A small-molecule ligand and the protein it binds are described below.
Small molecule (SMILES): CN[C@H]1C[C@@H](N)[C@H](O)[C@@H](O[C@@H]2O[C@H](CO)[C@H](O)[C@@H]3O[C@]4(O[C@H]23)O[C@H]([C@@H](N)CO)[C@H](O)[C@H](O)[C@H]4O)[C@@H]1O

Binding-site contacts:
Ligand atom O20 contacts residue PHE49 of chain 1.A at 3.7 Å.
Ligand atom O22 contacts residue AKG1 of chain 1.F at 3.2 Å (h-bond).
Ligand atom C25 contacts residue GLU90 of chain 1.A at 3.8 Å.
Ligand atom O18 contacts residue ASP252 of chain 1.A at 3.7 Å.
Ligand atom C17 contacts residue HIS105 of chain 1.A at 3.4 Å.
Ligand atom C4 contacts residue GLU257 of chain 1.A at 3.7 Å.
Ligand atom O31 contacts residue ARG54 of chain 1.A at 2.8 Å (salt-bridge).
Ligand atom C10 contacts residue GLU257 of chain 1.A at 3.5 Å.
Ligand atom O32 contacts residue GLU90 of chain 1.A at 2.6 Å (salt-bridge).
Ligand atom C5 contacts residue GLU257 of chain 1.A at 3.6 Å.
Ligand atom C26 contacts residue GLU90 of chain 1.A at 3.5 Å.
Ligand atom C15 contacts residue HIS105 of chain 1.A at 3.8 Å.
Ligand atom O31 contacts residue GLU90 of chain 1.A at 2.9 Å (salt-bridge).
Ligand atom N36 contacts residue GLU205 of chain 1.A at 3.3 Å (salt-bridge).
Ligand atom C34 contacts residue ASP252 of chain 1.A at 3.2 Å.
Ligand atom C27 contacts residue TRP235 of chain 1.A at 3.4 Å (hydrophobic).
Ligand atom O35 contacts residue TRP235 of chain 1.A at 2.8 Å (h-bond).
Ligand atom O20 contacts residue GLU257 of chain 1.A at 2.7 Å (salt-bridge).
Ligand atom C33 contacts residue TRP235 of chain 1.A at 3.4 Å (hydrophobic).
Ligand atom O35 contacts residue ASP252 of chain 1.A at 2.6 Å (salt-bridge).
Ligand atom C19 contacts residue LEU102 of chain 1.A at 3.5 Å (hydrophobic).
Ligand atom C19 contacts residue PHE49 of chain 1.A at 3.7 Å (hydrophobic).
Ligand atom C34 contacts residue TRP235 of chain 1.A at 3.6 Å (hydrophobic).
Ligand atom C3 contacts residue GLU237 of chain 1.A at 3.5 Å.
Ligand atom O14 contacts residue GLU257 of chain 1.A at 3.5 Å (salt-bridge).
Ligand atom O30 contacts residue ARG54 of chain 1.A at 3.0 Å (salt-bridge).
Ligand atom C19 contacts residue GLU257 of chain 1.A at 3.6 Å.
Ligand atom O11 contacts residue GLU257 of chain 1.A at 2.9 Å (salt-bridge).
Ligand atom O31 contacts residue TYR92 of chain 1.A at 3.5 Å.
Ligand atom C5 contacts residue GLU237 of chain 1.A at 3.6 Å.
Ligand atom O22 contacts residue HIS105 of chain 1.A at 3.8 Å.
Ligand atom C6 contacts residue GLU257 of chain 1.A at 3.7 Å.
Ligand atom O8 contacts residue VAL255 of chain 1.A at 3.7 Å.
Ligand atom O32 contacts residue LYS140 of chain 1.A at 2.9 Å (salt-bridge).
Ligand atom C26 contacts residue TRP235 of chain 1.A at 3.5 Å (hydrophobic).
Ligand atom C1 contacts residue ASP252 of chain 1.A at 3.4 Å.
Ligand atom C16 contacts residue HIS105 of chain 1.A at 3.5 Å.
Ligand atom N9 contacts residue GLU237 of chain 1.A at 3.2 Å (salt-bridge).
Ligand atom O8 contacts residue ASP252 of chain 1.A at 2.6 Å (salt-bridge).
Ligand atom O35 contacts residue TYR250 of chain 1.A at 3.8 Å.

Sequence of chain 1.A:
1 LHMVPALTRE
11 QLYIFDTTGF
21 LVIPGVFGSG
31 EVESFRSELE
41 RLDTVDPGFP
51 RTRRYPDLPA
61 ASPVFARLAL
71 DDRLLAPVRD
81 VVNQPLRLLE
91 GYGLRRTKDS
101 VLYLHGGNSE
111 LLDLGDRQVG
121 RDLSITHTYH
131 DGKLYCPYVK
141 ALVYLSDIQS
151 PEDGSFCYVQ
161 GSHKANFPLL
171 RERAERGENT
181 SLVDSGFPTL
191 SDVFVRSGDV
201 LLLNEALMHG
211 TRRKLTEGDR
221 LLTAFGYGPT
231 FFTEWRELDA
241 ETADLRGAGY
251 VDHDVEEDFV